Sequence of chain 49.A:
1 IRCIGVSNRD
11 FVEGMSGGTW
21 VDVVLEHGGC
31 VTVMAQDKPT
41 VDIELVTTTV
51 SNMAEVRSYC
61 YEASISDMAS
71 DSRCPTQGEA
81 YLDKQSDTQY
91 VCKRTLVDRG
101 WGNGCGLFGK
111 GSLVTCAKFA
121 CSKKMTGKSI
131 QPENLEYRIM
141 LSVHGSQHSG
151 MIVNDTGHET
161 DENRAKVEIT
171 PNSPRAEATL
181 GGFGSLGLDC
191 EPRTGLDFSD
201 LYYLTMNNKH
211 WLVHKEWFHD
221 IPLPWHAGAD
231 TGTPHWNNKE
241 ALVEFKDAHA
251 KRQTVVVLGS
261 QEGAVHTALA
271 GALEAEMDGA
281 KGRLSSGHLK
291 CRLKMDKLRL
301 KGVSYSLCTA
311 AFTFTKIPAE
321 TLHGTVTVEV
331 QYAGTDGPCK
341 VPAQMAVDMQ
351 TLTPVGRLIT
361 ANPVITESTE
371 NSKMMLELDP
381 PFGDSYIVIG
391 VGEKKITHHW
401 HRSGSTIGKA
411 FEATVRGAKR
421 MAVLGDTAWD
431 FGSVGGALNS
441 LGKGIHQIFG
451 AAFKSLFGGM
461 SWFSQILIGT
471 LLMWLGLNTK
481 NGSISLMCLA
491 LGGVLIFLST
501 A

Binding-site contacts:
Ligand atom C5 contacts residue THR156 of chain 49.A at 4.3 Å.
Ligand atom C1 contacts residue THR156 of chain 49.A at 3.4 Å.
Ligand atom O7 contacts residue ASN154 of chain 49.A at 3.3 Å (h-bond).
Ligand atom O5 contacts residue ASN154 of chain 49.A at 4.0 Å.
Ligand atom C8 contacts residue ASN154 of chain 49.A at 3.9 Å.
Ligand atom N2 contacts residue ASN154 of chain 49.A at 3.8 Å.
Ligand atom C2 contacts residue ASN154 of chain 49.A at 4.0 Å.
Ligand atom C1 contacts residue ASN154 of chain 49.A at 3.0 Å.
Ligand atom C3 contacts residue THR156 of chain 49.A at 4.0 Å.
Ligand atom O7 contacts residue GLY150 of chain 49.A at 3.4 Å (h-bond).
Ligand atom C2 contacts residue THR156 of chain 49.A at 3.9 Å.
Ligand atom C7 contacts residue ASN154 of chain 49.A at 3.5 Å.
Ligand atom N2 contacts residue THR156 of chain 49.A at 3.8 Å.
Ligand atom C7 contacts residue GLY150 of chain 49.A at 4.3 Å.
Ligand atom C1 contacts residue MET151 of chain 49.A at 4.4 Å (hydrophobic).
Ligand atom O5 contacts residue THR156 of chain 49.A at 4.2 Å.

A protein and the small-molecule ligand that binds it are described below.
Small molecule (SMILES): CC(=O)N[C@H]1[C@H](O[C@H]2[C@H](O)[C@@H](NC(C)=O)CO[C@@H]2CO)O[C@H](CO)[C@@H](O)[C@@H]1O